Sequence of chain 1.C:
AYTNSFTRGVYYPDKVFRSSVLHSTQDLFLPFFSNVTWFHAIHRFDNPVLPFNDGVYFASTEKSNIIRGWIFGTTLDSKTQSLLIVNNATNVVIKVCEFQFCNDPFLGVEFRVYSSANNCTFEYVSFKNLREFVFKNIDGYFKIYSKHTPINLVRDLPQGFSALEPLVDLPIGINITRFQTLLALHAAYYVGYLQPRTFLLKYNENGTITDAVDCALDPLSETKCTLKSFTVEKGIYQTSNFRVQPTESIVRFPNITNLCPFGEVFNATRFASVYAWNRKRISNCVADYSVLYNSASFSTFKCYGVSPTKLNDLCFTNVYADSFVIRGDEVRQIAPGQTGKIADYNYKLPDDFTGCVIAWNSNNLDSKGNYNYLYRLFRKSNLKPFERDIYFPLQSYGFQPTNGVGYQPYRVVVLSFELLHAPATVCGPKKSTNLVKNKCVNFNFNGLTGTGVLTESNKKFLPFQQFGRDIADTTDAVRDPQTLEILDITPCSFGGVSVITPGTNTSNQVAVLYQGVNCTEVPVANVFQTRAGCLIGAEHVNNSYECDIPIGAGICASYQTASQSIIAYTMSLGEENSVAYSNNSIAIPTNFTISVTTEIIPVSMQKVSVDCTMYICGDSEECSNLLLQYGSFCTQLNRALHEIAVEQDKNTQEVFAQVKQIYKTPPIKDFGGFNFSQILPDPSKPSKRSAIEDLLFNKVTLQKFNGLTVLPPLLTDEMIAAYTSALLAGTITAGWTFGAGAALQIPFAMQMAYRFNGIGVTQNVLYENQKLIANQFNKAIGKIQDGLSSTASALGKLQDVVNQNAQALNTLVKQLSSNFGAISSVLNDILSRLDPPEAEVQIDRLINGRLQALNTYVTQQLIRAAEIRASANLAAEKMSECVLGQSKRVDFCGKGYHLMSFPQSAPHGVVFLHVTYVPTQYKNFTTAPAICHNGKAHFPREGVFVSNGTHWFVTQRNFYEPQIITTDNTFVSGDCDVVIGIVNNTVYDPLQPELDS

Binding-site contacts:
Ligand atom C7 contacts residue ASN208 of chain 1.C at 3.2 Å.
Ligand atom O6 contacts residue ASN208 of chain 1.C at 4.4 Å.
Ligand atom O5 contacts residue ASN208 of chain 1.C at 2.4 Å (h-bond).
Ligand atom O7 contacts residue ASN208 of chain 1.C at 3.0 Å (h-bond).
Ligand atom C5 contacts residue ASN208 of chain 1.C at 3.6 Å.
Ligand atom C4 contacts residue ASN208 of chain 1.C at 4.2 Å.
Ligand atom C2 contacts residue ASN208 of chain 1.C at 2.5 Å.
Ligand atom N2 contacts residue ASN208 of chain 1.C at 2.9 Å (h-bond).
Ligand atom C1 contacts residue ASN208 of chain 1.C at 1.4 Å.
Ligand atom C3 contacts residue ASN208 of chain 1.C at 3.8 Å.
Ligand atom O7 contacts residue THR210 of chain 1.C at 4.3 Å.
Ligand atom C8 contacts residue ASN208 of chain 1.C at 4.4 Å.

A protein and the small-molecule ligand that binds it are described below.
Small molecule (SMILES): CC(=O)N[C@@H]1[C@@H](O)[C@H](O)[C@@H](CO)O[C@H]1O